Sequence of chain 1.A:
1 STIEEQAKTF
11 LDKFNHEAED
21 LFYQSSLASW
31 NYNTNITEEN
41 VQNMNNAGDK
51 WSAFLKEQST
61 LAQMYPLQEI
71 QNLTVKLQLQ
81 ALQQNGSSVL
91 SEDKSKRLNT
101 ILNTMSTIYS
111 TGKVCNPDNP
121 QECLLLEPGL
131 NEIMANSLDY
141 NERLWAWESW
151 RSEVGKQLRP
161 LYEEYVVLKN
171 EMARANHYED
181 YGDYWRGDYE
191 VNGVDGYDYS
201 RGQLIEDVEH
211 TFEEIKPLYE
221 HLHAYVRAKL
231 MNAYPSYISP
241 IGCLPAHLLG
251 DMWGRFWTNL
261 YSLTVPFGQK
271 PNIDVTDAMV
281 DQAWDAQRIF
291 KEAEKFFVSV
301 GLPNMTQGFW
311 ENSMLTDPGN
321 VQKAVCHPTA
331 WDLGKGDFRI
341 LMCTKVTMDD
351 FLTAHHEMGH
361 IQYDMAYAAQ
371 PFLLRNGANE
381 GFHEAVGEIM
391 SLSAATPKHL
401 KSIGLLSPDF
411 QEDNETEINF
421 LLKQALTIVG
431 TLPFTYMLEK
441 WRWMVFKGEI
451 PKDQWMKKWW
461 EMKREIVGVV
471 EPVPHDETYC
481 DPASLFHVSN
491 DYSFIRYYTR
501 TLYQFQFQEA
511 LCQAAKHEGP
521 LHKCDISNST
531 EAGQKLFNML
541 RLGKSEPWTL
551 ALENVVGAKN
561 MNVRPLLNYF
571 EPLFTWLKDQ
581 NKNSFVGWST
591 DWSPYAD

Sequence of chain 1.C:
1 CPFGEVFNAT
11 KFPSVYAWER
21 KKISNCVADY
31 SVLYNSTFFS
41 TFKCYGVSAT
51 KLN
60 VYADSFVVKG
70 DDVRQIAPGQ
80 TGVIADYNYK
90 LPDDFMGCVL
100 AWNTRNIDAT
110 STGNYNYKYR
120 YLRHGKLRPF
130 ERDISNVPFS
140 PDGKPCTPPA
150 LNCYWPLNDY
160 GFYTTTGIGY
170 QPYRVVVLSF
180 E

Binding-site contacts:
Ligand atom C3 contacts residue ASN72 of chain 1.A at 3.7 Å.
Ligand atom N2 contacts residue ASN72 of chain 1.A at 2.8 Å (h-bond).
Ligand atom C6 contacts residue LYS8 of chain 1.A at 3.6 Å.
Ligand atom C7 contacts residue ASN72 of chain 1.A at 3.7 Å.
Ligand atom C2 contacts residue ASN72 of chain 1.A at 2.4 Å.
Ligand atom O5 contacts residue VAL75 of chain 1.A at 4.4 Å.
Ligand atom O5 contacts residue LYS8 of chain 1.A at 3.8 Å.
Ligand atom C2 contacts residue LYS8 of chain 1.A at 4.3 Å.
Ligand atom C1 contacts residue LYS8 of chain 1.A at 4.5 Å.
Ligand atom C6 contacts residue THR80 of chain 1.C at 4.1 Å.
Ligand atom C5 contacts residue ASN72 of chain 1.A at 3.7 Å.
Ligand atom C5 contacts residue LYS8 of chain 1.A at 4.3 Å.
Ligand atom O5 contacts residue ASN72 of chain 1.A at 2.4 Å (h-bond).
Ligand atom C4 contacts residue ASN72 of chain 1.A at 4.2 Å.
Ligand atom O7 contacts residue ASN72 of chain 1.A at 3.9 Å.
Ligand atom C1 contacts residue ASN72 of chain 1.A at 1.4 Å.
Ligand atom O6 contacts residue THR80 of chain 1.C at 4.5 Å.

A protein and the small-molecule ligand that binds it are described below.
Small molecule (SMILES): CC(=O)N[C@H]1[C@H](O[C@H]2[C@H](O)[C@@H](NC(C)=O)CO[C@@H]2CO)O[C@H](CO)[C@@H](O[C@@H]2O[C@H](CO)[C@@H](O)[C@H](O)[C@@H]2O)[C@@H]1O